Sequence of chain 1.F:
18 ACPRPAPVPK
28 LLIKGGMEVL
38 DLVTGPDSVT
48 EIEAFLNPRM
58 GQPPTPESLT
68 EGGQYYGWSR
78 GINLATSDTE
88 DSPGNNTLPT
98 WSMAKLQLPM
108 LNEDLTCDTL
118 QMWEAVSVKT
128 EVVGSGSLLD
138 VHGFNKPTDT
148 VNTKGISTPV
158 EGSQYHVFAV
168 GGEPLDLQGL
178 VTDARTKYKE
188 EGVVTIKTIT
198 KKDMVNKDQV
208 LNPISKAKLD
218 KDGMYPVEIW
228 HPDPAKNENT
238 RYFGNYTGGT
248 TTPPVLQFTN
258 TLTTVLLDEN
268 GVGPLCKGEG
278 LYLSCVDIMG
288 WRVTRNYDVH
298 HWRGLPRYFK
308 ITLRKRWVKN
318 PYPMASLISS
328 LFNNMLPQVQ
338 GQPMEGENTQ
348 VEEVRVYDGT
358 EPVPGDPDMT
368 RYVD

Sequence of chain 2.F:
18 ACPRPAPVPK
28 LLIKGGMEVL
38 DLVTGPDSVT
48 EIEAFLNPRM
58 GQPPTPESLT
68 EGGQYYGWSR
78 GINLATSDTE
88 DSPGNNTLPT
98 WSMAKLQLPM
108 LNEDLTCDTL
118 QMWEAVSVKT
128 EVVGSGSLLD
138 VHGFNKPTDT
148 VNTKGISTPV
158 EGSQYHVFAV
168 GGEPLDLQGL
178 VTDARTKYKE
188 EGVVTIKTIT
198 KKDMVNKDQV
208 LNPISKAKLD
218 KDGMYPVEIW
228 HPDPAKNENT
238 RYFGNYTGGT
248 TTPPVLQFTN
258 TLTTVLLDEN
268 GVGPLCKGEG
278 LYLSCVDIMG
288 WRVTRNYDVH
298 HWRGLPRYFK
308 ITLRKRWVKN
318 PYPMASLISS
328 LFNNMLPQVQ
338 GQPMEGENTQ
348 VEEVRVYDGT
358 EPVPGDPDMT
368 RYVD

Binding-site contacts:
Ligand atom O10 contacts residue ASN293 of chain 2.F at 3.5 Å (h-bond).
Ligand atom C1 contacts residue ARG77 of chain 2.F at 3.5 Å.
Ligand atom O3 contacts residue ASN80 of chain 2.F at 4.0 Å.
Ligand atom O10 contacts residue THR291 of chain 2.F at 3.7 Å.
Ligand atom C7 contacts residue TYR72 of chain 2.F at 4.2 Å (hydrophobic).
Ligand atom C4 contacts residue VAL296 of chain 2.F at 4.3 Å (hydrophobic).
Ligand atom O1B contacts residue ARG77 of chain 2.F at 2.9 Å (salt-bridge).
Ligand atom C5 contacts residue TYR72 of chain 2.F at 3.6 Å (hydrophobic).
Ligand atom O1A contacts residue ARG77 of chain 2.F at 3.0 Å (salt-bridge).
Ligand atom O4 contacts residue ASN80 of chain 2.F at 4.2 Å.
Ligand atom C3 contacts residue VAL296 of chain 2.F at 3.5 Å (hydrophobic).
Ligand atom C4 contacts residue GLY78 of chain 2.F at 3.4 Å.
Ligand atom C10 contacts residue TYR72 of chain 2.F at 4.1 Å (hydrophobic).
Ligand atom O4 contacts residue HIS298 of chain 2.F at 3.1 Å (h-bond).
Ligand atom C4 contacts residue HIS298 of chain 2.F at 4.1 Å.
Ligand atom C3 contacts residue HIS298 of chain 2.F at 4.1 Å.
Ligand atom O4 contacts residue ILE79 of chain 2.F at 3.5 Å (h-bond).
Ligand atom O4 contacts residue GLY78 of chain 2.F at 3.1 Å.
Ligand atom C3 contacts residue ARG77 of chain 2.F at 3.9 Å.
Ligand atom C2 contacts residue GLY78 of chain 2.F at 4.2 Å.
Ligand atom C4 contacts residue TYR72 of chain 2.F at 3.5 Å (hydrophobic).
Ligand atom O8 contacts residue TYR72 of chain 2.F at 4.2 Å.
Ligand atom O4 contacts residue TYR72 of chain 2.F at 4.3 Å.
Ligand atom C1 contacts residue TYR72 of chain 2.F at 3.8 Å (hydrophobic).
Ligand atom O3 contacts residue GLY78 of chain 2.F at 3.7 Å.
Ligand atom C5 contacts residue ASN93 of chain 2.F at 4.2 Å.
Ligand atom O1B contacts residue TYR72 of chain 2.F at 4.1 Å.
Ligand atom C6 contacts residue ASN93 of chain 2.F at 3.1 Å.
Ligand atom C6 contacts residue THR94 of chain 2.F at 4.2 Å.
Ligand atom O8 contacts residue ARG77 of chain 2.F at 3.9 Å.
Ligand atom O1A contacts residue TYR72 of chain 2.F at 3.2 Å.
Ligand atom O4 contacts residue VAL296 of chain 2.F at 3.8 Å.
Ligand atom O6 contacts residue ASN93 of chain 2.F at 2.9 Å (h-bond).
Ligand atom N5 contacts residue TYR72 of chain 2.F at 3.1 Å (h-bond).
Ligand atom O1A contacts residue GLY78 of chain 2.F at 3.7 Å.
Ligand atom C11 contacts residue ASP85 of chain 1.F at 3.7 Å.
Ligand atom C3 contacts residue GLY78 of chain 2.F at 4.0 Å.
Ligand atom O4 contacts residue THR291 of chain 2.F at 3.3 Å.
Ligand atom C6 contacts residue TYR72 of chain 2.F at 3.6 Å (hydrophobic).
Ligand atom C3 contacts residue GLY78 of chain 2.F at 4.2 Å.

The small molecule below binds the protein below.
Small molecule (SMILES): CC(=O)N[C@H]1[C@H]([C@H](O)[C@H](O)CO)O[C@@](O[C@H]2[C@@H](O)[C@@H](CO)O[C@@H](O[C@H]3[C@H](O)[C@@H](O)[C@H](O)O[C@@H]3CO)[C@@H]2O)(C(=O)O)C[C@@H]1O